Sequence of chain 2.A:
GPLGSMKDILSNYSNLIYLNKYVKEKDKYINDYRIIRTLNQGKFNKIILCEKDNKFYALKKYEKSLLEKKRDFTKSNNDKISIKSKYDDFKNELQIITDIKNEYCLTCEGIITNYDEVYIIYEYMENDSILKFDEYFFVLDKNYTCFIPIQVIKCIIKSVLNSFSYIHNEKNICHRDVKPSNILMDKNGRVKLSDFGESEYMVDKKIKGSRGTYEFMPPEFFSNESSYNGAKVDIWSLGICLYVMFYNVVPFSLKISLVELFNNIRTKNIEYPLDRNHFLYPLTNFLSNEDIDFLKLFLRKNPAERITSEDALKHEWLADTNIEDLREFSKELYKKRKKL

Binding-site contacts:
Ligand atom O3G contacts residue MN1 of chain 2.B at 1.8 Å.
Ligand atom O1A contacts residue LYS60 of chain 2.A at 3.0 Å (salt-bridge).
Ligand atom O3A contacts residue ILE47 of chain 2.A at 3.7 Å.
Ligand atom N6 contacts residue GLU123 of chain 2.A at 2.9 Å (salt-bridge).
Ligand atom C2 contacts residue TYR124 of chain 2.A at 3.5 Å (hydrophobic).
Ligand atom O3G contacts residue ASN182 of chain 2.A at 3.8 Å.
Ligand atom O2' contacts residue ASP128 of chain 2.A at 2.3 Å (salt-bridge).
Ligand atom O5' contacts residue ILE47 of chain 2.A at 2.9 Å.
Ligand atom C2 contacts residue MET125 of chain 2.A at 3.3 Å (hydrophobic).
Ligand atom N1 contacts residue TYR124 of chain 2.A at 3.5 Å.
Ligand atom O2B contacts residue ASP195 of chain 2.A at 2.7 Å (salt-bridge).
Ligand atom N7 contacts residue LEU184 of chain 2.A at 3.7 Å.
Ligand atom O4' contacts residue ILE47 of chain 2.A at 3.6 Å.
Ligand atom C5 contacts residue LEU184 of chain 2.A at 3.5 Å (hydrophobic).
Ligand atom O3A contacts residue ASN45 of chain 2.A at 3.6 Å.
Ligand atom N6 contacts residue ALA58 of chain 2.A at 3.5 Å.
Ligand atom C4' contacts residue ASN40 of chain 2.A at 3.7 Å.
Ligand atom C3' contacts residue SER181 of chain 2.A at 3.6 Å.
Ligand atom N1 contacts residue MET125 of chain 2.A at 3.0 Å (h-bond).
Ligand atom C8 contacts residue ILE47 of chain 2.A at 3.8 Å (hydrophobic).
Ligand atom C6 contacts residue LEU184 of chain 2.A at 3.6 Å (hydrophobic).
Ligand atom O3G contacts residue LYS179 of chain 2.A at 3.5 Å (salt-bridge).
Ligand atom O2A contacts residue ASN182 of chain 2.A at 3.6 Å.
Ligand atom PG contacts residue MN1 of chain 2.B at 3.2 Å.
Ligand atom PA contacts residue ILE47 of chain 2.A at 3.7 Å.
Ligand atom N6 contacts residue LEU106 of chain 2.A at 3.6 Å.
Ligand atom O2A contacts residue ASP195 of chain 2.A at 3.4 Å (salt-bridge).
Ligand atom O1A contacts residue ILE47 of chain 2.A at 3.6 Å.
Ligand atom C2' contacts residue ASP128 of chain 2.A at 3.0 Å.
Ligand atom O2B contacts residue MN1 of chain 2.B at 2.9 Å.
Ligand atom C5' contacts residue ASN40 of chain 2.A at 3.7 Å.
Ligand atom O2G contacts residue SER181 of chain 2.A at 3.7 Å.
Ligand atom O2A contacts residue MN1 of chain 2.B at 2.3 Å.
Ligand atom O3G contacts residue ASP195 of chain 2.A at 3.6 Å.
Ligand atom PA contacts residue MN1 of chain 2.B at 3.7 Å.
Ligand atom C5' contacts residue ILE47 of chain 2.A at 3.7 Å (hydrophobic).
Ligand atom C6 contacts residue ALA58 of chain 2.A at 3.6 Å (hydrophobic).
Ligand atom O3' contacts residue SER181 of chain 2.A at 2.8 Å (h-bond).
Ligand atom O1B contacts residue ASN45 of chain 2.A at 2.7 Å (h-bond).
Ligand atom O4' contacts residue ASN40 of chain 2.A at 3.4 Å.

This small molecule binds to this protein.
Small molecule (SMILES): Nc1ncnc2c1ncn2[C@@H]1O[C@H](CO[P](=O)(O)O[P](=O)(O)NP(=O)(O)O)[C@@H](O)[C@H]1O